This protein binds this small molecule.
Small molecule (SMILES): N[C@@H](CCC(=O)O)C(=O)O

Binding-site contacts:
Ligand atom CA contacts residue SER170 of chain 2.C at 3.3 Å.
Ligand atom CG contacts residue LEU166 of chain 2.C at 4.1 Å (hydrophobic).
Ligand atom OE2 contacts residue THR171 of chain 2.C at 2.5 Å (h-bond).
Ligand atom C contacts residue SER170 of chain 2.C at 3.3 Å.
Ligand atom CA contacts residue GLU221 of chain 2.C at 3.2 Å.
Ligand atom CB contacts residue GLU221 of chain 2.C at 3.9 Å.
Ligand atom O contacts residue ARG124 of chain 2.C at 3.2 Å (salt-bridge).
Ligand atom O contacts residue LEU118 of chain 2.C at 3.8 Å.
Ligand atom OXT contacts residue TYR89 of chain 2.C at 3.5 Å.
Ligand atom OXT contacts residue ARG124 of chain 2.C at 2.9 Å (salt-bridge).
Ligand atom OE1 contacts residue SER170 of chain 2.C at 3.6 Å.
Ligand atom CA contacts residue PRO117 of chain 2.C at 4.2 Å (hydrophobic).
Ligand atom O contacts residue SER170 of chain 2.C at 3.9 Å.
Ligand atom O contacts residue THR119 of chain 2.C at 3.2 Å (h-bond).
Ligand atom OE1 contacts residue LEU166 of chain 2.C at 4.1 Å.
Ligand atom OE1 contacts residue GLY169 of chain 2.C at 4.0 Å.
Ligand atom N contacts residue PRO117 of chain 2.C at 3.1 Å (h-bond).
Ligand atom CG contacts residue GLU221 of chain 2.C at 3.5 Å.
Ligand atom O contacts residue TYR89 of chain 2.C at 3.4 Å.
Ligand atom N contacts residue THR119 of chain 2.C at 3.0 Å (h-bond).
Ligand atom OE2 contacts residue LEU220 of chain 2.C at 4.0 Å.
Ligand atom OE2 contacts residue GLU221 of chain 2.C at 3.6 Å.
Ligand atom CB contacts residue LEU166 of chain 2.C at 4.2 Å (hydrophobic).
Ligand atom O contacts residue PRO117 of chain 2.C at 3.4 Å (h-bond).
Ligand atom CD contacts residue GLU221 of chain 2.C at 3.9 Å.
Ligand atom C contacts residue PRO117 of chain 2.C at 4.2 Å (hydrophobic).
Ligand atom N contacts residue TYR89 of chain 2.C at 4.2 Å.
Ligand atom N contacts residue SER170 of chain 2.C at 4.1 Å.
Ligand atom CA contacts residue THR119 of chain 2.C at 3.5 Å.
Ligand atom CD contacts residue THR171 of chain 2.C at 3.1 Å.
Ligand atom N contacts residue GLU221 of chain 2.C at 2.5 Å (salt-bridge).
Ligand atom OE1 contacts residue THR171 of chain 2.C at 3.1 Å (h-bond).
Ligand atom N contacts residue TYR248 of chain 2.C at 3.6 Å.
Ligand atom CG contacts residue MET224 of chain 2.C at 3.6 Å (hydrophobic).
Ligand atom C contacts residue ARG124 of chain 2.C at 3.7 Å.
Ligand atom C contacts residue TYR89 of chain 2.C at 3.6 Å (hydrophobic).
Ligand atom C contacts residue THR119 of chain 2.C at 3.6 Å.
Ligand atom CB contacts residue TYR89 of chain 2.C at 3.6 Å (hydrophobic).
Ligand atom OXT contacts residue SER170 of chain 2.C at 2.8 Å (h-bond).
Ligand atom OXT contacts residue GLY169 of chain 2.C at 3.2 Å.

Sequence of chain 2.C:
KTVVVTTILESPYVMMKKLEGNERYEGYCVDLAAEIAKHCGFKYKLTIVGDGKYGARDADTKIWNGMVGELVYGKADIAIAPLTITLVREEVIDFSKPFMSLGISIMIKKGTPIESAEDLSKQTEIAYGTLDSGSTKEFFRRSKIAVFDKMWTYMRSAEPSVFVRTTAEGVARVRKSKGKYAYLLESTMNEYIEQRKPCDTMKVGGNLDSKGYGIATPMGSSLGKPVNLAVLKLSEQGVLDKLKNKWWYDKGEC